A protein and the small-molecule ligand that binds it are described below.
Small molecule (SMILES): Cc1nc2c(S(C)(=O)=O)cc(CCc3nc(N4CCCC4)nn3C)nn2c1C

Sequence of chain 1.B:
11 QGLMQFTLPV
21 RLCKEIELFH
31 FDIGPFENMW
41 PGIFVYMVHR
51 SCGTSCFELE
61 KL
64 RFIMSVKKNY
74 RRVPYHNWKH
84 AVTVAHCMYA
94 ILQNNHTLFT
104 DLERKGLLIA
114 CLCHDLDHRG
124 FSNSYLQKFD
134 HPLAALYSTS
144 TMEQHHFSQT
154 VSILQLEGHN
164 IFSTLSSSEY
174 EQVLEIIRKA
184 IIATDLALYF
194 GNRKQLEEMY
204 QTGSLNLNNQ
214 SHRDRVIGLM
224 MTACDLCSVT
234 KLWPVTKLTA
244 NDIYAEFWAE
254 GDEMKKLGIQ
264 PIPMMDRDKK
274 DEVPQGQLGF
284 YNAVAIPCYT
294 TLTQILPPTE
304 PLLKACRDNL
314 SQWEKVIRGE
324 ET

Binding-site contacts:
Ligand atom C01 contacts residue PHE283 of chain 1.B at 3.4 Å (hydrophobic).
Ligand atom C09 contacts residue PHE283 of chain 1.B at 3.6 Å (hydrophobic).
Ligand atom C26 contacts residue LYS272 of chain 1.B at 3.7 Å.
Ligand atom C21 contacts residue GLY279 of chain 1.B at 3.5 Å.
Ligand atom C06 contacts residue LEU189 of chain 1.B at 3.2 Å (hydrophobic).
Ligand atom C17 contacts residue GLY279 of chain 1.B at 3.6 Å.
Ligand atom S05 contacts residue PHE283 of chain 1.B at 3.7 Å.
Ligand atom C16 contacts residue TYR247 of chain 1.B at 3.6 Å (hydrophobic).
Ligand atom C18 contacts residue MET267 of chain 1.B at 3.7 Å (hydrophobic).
Ligand atom C06 contacts residue LEU229 of chain 1.B at 3.4 Å (hydrophobic).
Ligand atom C10 contacts residue ILE246 of chain 1.B at 3.6 Å (hydrophobic).
Ligand atom C03 contacts residue PHE250 of chain 1.B at 3.8 Å (hydrophobic).
Ligand atom C13 contacts residue GLN280 of chain 1.B at 3.4 Å.
Ligand atom C17 contacts residue GLN280 of chain 1.B at 3.7 Å.
Ligand atom C02 contacts residue PHE250 of chain 1.B at 3.6 Å (hydrophobic).
Ligand atom N22 contacts residue TYR247 of chain 1.B at 2.8 Å (h-bond).
Ligand atom C02 contacts residue PHE283 of chain 1.B at 3.7 Å (hydrophobic).
Ligand atom C18 contacts residue GLY279 of chain 1.B at 3.4 Å.
Ligand atom C12 contacts residue ILE246 of chain 1.B at 3.8 Å (hydrophobic).
Ligand atom N24 contacts residue GLY279 of chain 1.B at 3.7 Å.
Ligand atom C27 contacts residue PRO266 of chain 1.B at 3.5 Å (hydrophobic).
Ligand atom C26 contacts residue GLU275 of chain 1.B at 3.5 Å.
Ligand atom C12 contacts residue LEU229 of chain 1.B at 3.7 Å (hydrophobic).
Ligand atom C25 contacts residue TYR247 of chain 1.B at 3.7 Å (hydrophobic).
Ligand atom N11 contacts residue LEU229 of chain 1.B at 3.6 Å.
Ligand atom C17 contacts residue PHE283 of chain 1.B at 3.5 Å (hydrophobic).
Ligand atom C13 contacts residue ILE246 of chain 1.B at 3.5 Å (hydrophobic).
Ligand atom C06 contacts residue PHE283 of chain 1.B at 3.4 Å (hydrophobic).
Ligand atom N19 contacts residue GLY279 of chain 1.B at 3.5 Å (h-bond).
Ligand atom C07 contacts residue PHE283 of chain 1.B at 3.2 Å (hydrophobic).
Ligand atom C28 contacts residue MET267 of chain 1.B at 3.7 Å (hydrophobic).
Ligand atom N11 contacts residue PHE283 of chain 1.B at 3.3 Å.
Ligand atom C18 contacts residue TYR247 of chain 1.B at 3.7 Å (hydrophobic).
Ligand atom C09 contacts residue ILE246 of chain 1.B at 3.6 Å (hydrophobic).
Ligand atom N22 contacts residue GLY279 of chain 1.B at 3.7 Å.
Ligand atom C16 contacts residue MET267 of chain 1.B at 3.7 Å (hydrophobic).
Ligand atom C16 contacts residue GLN280 of chain 1.B at 3.6 Å.
Ligand atom N04 contacts residue GLN280 of chain 1.B at 3.1 Å (h-bond).
Ligand atom N24 contacts residue MET267 of chain 1.B at 3.7 Å.
Ligand atom N08 contacts residue PHE283 of chain 1.B at 3.5 Å.